Sequence of chain 1.A:
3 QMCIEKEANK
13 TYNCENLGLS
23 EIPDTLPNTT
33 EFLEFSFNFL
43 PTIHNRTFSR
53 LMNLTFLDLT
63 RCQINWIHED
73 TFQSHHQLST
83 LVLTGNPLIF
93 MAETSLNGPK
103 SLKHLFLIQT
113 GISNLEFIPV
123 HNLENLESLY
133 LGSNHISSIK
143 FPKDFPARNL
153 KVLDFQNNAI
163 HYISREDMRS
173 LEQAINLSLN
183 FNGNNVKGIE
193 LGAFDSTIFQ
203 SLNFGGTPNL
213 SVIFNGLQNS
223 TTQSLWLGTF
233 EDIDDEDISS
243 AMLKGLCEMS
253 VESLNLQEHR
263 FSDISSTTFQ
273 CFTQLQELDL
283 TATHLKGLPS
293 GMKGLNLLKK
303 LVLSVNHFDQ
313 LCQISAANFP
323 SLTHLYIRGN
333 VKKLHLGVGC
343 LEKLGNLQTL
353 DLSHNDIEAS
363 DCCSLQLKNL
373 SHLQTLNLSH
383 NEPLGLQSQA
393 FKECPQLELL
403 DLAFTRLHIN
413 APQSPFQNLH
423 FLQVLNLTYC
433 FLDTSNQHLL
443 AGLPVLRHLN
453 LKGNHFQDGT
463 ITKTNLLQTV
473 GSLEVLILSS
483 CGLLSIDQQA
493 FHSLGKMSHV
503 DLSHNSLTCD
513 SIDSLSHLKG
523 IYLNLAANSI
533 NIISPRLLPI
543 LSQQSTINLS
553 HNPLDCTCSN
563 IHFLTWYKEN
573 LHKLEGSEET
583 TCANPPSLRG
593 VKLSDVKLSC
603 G

This small molecule binds to this protein.
Small molecule (SMILES): CC(=O)N[C@H]1[C@H](O[C@H]2[C@H](O)[C@@H](NC(C)=O)CO[C@@H]2CO)O[C@H](CO)[C@@H](O[C@@H]2O[C@H](CO[C@H]3O[C@H](CO[C@H]4O[C@H](CO)[C@@H](O)[C@H](O)[C@@H]4O[C@H]4O[C@H](CO)[C@@H](O)[C@H](O)[C@@H]4O)[C@@H](O)[C@H](O[C@H]4O[C@H](CO)[C@@H](O)[C@H](O)[C@@H]4O[C@H]4O[C@H](CO)[C@@H](O)[C@H](O)[C@@H]4O)[C@@H]3O)[C@@H](O)[C@H](O[C@H]3O[C@H](CO)[C@@H](O)[C@H](O)[C@@H]3O)[C@@H]2O)[C@@H]1O

Binding-site contacts:
Ligand atom O4 contacts residue ASP64 of chain 1.C at 3.4 Å (salt-bridge).
Ligand atom C6 contacts residue NAG2 of chain 1.F at 3.1 Å.
Ligand atom O6 contacts residue HIS382 of chain 1.A at 3.4 Å (h-bond).
Ligand atom O5 contacts residue ASN379 of chain 1.A at 2.4 Å (h-bond).
Ligand atom N2 contacts residue ASP403 of chain 1.A at 3.0 Å (salt-bridge).
Ligand atom C3 contacts residue TYR125 of chain 1.C at 3.6 Å (hydrophobic).
Ligand atom O6 contacts residue GLU83 of chain 1.C at 2.9 Å (salt-bridge).
Ligand atom C8 contacts residue NAG1 of chain 1.F at 3.4 Å.
Ligand atom C7 contacts residue ASN379 of chain 1.A at 3.4 Å.
Ligand atom C6 contacts residue GLU83 of chain 1.C at 3.5 Å.
Ligand atom O3 contacts residue GLU127 of chain 1.C at 3.4 Å (salt-bridge).
Ligand atom O6 contacts residue SER355 of chain 1.A at 2.9 Å (h-bond).
Ligand atom O3 contacts residue TYR125 of chain 1.C at 3.6 Å (h-bond).
Ligand atom O3 contacts residue ASP64 of chain 1.C at 2.8 Å (salt-bridge).
Ligand atom C2 contacts residue ASN379 of chain 1.A at 2.5 Å.
Ligand atom C5 contacts residue SER381 of chain 1.A at 3.4 Å.
Ligand atom O2 contacts residue TYR125 of chain 1.C at 2.8 Å (h-bond).
Ligand atom O3 contacts residue NAG2 of chain 1.F at 2.7 Å (h-bond).
Ligand atom O6 contacts residue HIS356 of chain 1.A at 3.0 Å.
Ligand atom O5 contacts residue HIS356 of chain 1.A at 3.2 Å (h-bond).
Ligand atom O3 contacts residue SER78 of chain 1.C at 2.6 Å (h-bond).
Ligand atom C3 contacts residue NAG1 of chain 1.F at 3.5 Å.
Ligand atom O6 contacts residue NAG1 of chain 1.F at 3.6 Å (h-bond).
Ligand atom C3 contacts residue ASP64 of chain 1.C at 3.4 Å.
Ligand atom C4 contacts residue GLU127 of chain 1.C at 3.5 Å.
Ligand atom O6 contacts residue ARG330 of chain 1.A at 3.2 Å (salt-bridge).
Ligand atom O5 contacts residue ARG330 of chain 1.A at 3.4 Å (salt-bridge).
Ligand atom O7 contacts residue ASN379 of chain 1.A at 3.4 Å (h-bond).
Ligand atom O6 contacts residue NAG2 of chain 1.F at 3.5 Å (h-bond).
Ligand atom O5 contacts residue PRO80 of chain 1.C at 3.3 Å.
Ligand atom O5 contacts residue SER355 of chain 1.A at 3.4 Å (h-bond).
Ligand atom O4 contacts residue ARG129 of chain 1.C at 2.8 Å (salt-bridge).
Ligand atom C1 contacts residue ASN379 of chain 1.A at 1.4 Å.
Ligand atom N2 contacts residue ASN379 of chain 1.A at 3.0 Å (h-bond).
Ligand atom O3 contacts residue NAG1 of chain 1.F at 2.9 Å (h-bond).
Ligand atom O5 contacts residue SER381 of chain 1.A at 3.5 Å (h-bond).
Ligand atom C3 contacts residue SER78 of chain 1.C at 3.2 Å.
Ligand atom C1 contacts residue ASP403 of chain 1.A at 3.4 Å.
Ligand atom O4 contacts residue NAG1 of chain 1.F at 3.5 Å.
Ligand atom O4 contacts residue GLU127 of chain 1.C at 2.6 Å (salt-bridge).

Sequence of chain 1.C:
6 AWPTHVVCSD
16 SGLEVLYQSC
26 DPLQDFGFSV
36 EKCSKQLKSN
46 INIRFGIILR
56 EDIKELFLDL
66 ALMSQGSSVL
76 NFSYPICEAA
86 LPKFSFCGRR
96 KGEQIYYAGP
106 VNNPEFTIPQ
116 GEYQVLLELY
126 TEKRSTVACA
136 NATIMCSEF